The small molecule below binds the protein below.
Small molecule (SMILES): CC[C@H](C)[C@H](NC(=O)[C@H](CC(C)C)NC(=O)[C@H](CO)NC(=O)CNC(=O)[C@@H](NC(=O)[C@@H](N)[C@@H](C)O)C(C)C)C(=O)N[C@H](C=O)CCC(N)=O

Sequence of chain 12.C:
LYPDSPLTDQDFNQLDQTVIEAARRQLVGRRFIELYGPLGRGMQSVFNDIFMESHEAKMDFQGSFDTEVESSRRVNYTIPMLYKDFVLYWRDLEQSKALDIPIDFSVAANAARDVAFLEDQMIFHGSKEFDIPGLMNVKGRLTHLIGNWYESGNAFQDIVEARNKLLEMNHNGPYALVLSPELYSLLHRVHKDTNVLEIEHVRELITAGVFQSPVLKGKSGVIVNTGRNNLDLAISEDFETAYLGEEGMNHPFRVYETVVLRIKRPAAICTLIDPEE

Binding-site contacts:
Ligand atom CG1 contacts residue ASP243 of chain 12.C at 3.3 Å.
Ligand atom C contacts residue ARG29 of chain 12.C at 3.9 Å.
Ligand atom C contacts residue PRO43 of chain 12.C at 4.5 Å (hydrophobic).
Ligand atom CB contacts residue ARG35 of chain 12.C at 3.4 Å.
Ligand atom CA contacts residue ARG35 of chain 12.C at 4.5 Å.
Ligand atom N contacts residue ASP243 of chain 12.C at 3.3 Å (salt-bridge).
Ligand atom CG2 contacts residue ARG36 of chain 12.C at 3.8 Å.
Ligand atom CA contacts residue ASP243 of chain 12.C at 4.2 Å.
Ligand atom CB contacts residue ASP243 of chain 12.C at 4.2 Å.
Ligand atom N contacts residue ARG35 of chain 12.C at 4.1 Å.
Ligand atom O contacts residue PHE37 of chain 12.C at 3.8 Å.
Ligand atom CA contacts residue ARG29 of chain 12.C at 4.2 Å.
Ligand atom CG2 contacts residue GLU245 of chain 12.C at 3.4 Å.
Ligand atom C contacts residue ARG35 of chain 12.C at 3.7 Å.
Ligand atom C contacts residue ARG35 of chain 12.C at 3.5 Å.
Ligand atom CD2 contacts residue ARG29 of chain 12.C at 3.8 Å.
Ligand atom O contacts residue PRO43 of chain 12.C at 3.7 Å.
Ligand atom CB contacts residue ASP243 of chain 12.C at 3.9 Å.
Ligand atom N contacts residue ARG35 of chain 12.C at 4.1 Å.
Ligand atom O contacts residue ARG29 of chain 12.C at 4.2 Å.
Ligand atom O contacts residue ASP243 of chain 12.C at 4.3 Å.
Ligand atom O contacts residue ARG36 of chain 12.C at 2.9 Å (salt-bridge).
Ligand atom CA contacts residue ASP243 of chain 12.C at 3.3 Å.
Ligand atom CD1 contacts residue ARG29 of chain 12.C at 3.6 Å.
Ligand atom N contacts residue ARG35 of chain 12.C at 4.4 Å.
Ligand atom O contacts residue ASP243 of chain 12.C at 4.3 Å.
Ligand atom OG contacts residue PHE244 of chain 12.C at 3.7 Å.
Ligand atom O contacts residue ARG35 of chain 12.C at 3.3 Å (salt-bridge).
Ligand atom CB contacts residue ARG35 of chain 12.C at 3.8 Å.
Ligand atom N contacts residue ASP243 of chain 12.C at 3.8 Å.
Ligand atom OG contacts residue ARG35 of chain 12.C at 4.2 Å.
Ligand atom CG2 contacts residue PRO43 of chain 12.C at 4.3 Å (hydrophobic).
Ligand atom CG1 contacts residue ARG35 of chain 12.C at 4.4 Å.
Ligand atom C contacts residue ASP243 of chain 12.C at 4.4 Å.
Ligand atom C contacts residue ARG36 of chain 12.C at 3.2 Å.
Ligand atom O contacts residue ARG29 of chain 12.C at 3.0 Å (salt-bridge).
Ligand atom CG2 contacts residue ARG35 of chain 12.C at 3.9 Å.
Ligand atom O contacts residue ARG35 of chain 12.C at 2.9 Å (salt-bridge).
Ligand atom C contacts residue ASP243 of chain 12.C at 3.5 Å.
Ligand atom O contacts residue ILE25 of chain 12.C at 3.8 Å.